Sequence of chain 5.A:
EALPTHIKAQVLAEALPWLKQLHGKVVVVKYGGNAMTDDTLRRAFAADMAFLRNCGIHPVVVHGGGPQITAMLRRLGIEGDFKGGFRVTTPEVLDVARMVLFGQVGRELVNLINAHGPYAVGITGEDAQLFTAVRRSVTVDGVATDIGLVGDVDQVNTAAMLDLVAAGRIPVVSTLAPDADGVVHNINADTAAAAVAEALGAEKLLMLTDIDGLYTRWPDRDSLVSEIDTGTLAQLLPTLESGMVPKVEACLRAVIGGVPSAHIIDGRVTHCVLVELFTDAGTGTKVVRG

Sequence of chain 2.A:
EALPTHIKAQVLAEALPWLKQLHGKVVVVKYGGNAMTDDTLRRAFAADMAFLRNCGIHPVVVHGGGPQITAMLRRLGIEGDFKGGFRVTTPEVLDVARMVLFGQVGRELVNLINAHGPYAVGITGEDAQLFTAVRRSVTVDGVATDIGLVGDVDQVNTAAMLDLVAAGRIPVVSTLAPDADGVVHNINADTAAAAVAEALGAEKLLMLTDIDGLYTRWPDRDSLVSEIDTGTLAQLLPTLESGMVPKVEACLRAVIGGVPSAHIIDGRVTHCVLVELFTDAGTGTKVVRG

A protein and the small-molecule ligand that binds it are described below.
Small molecule (SMILES): Oc1ccnc2cc(C(F)(F)F)ccc12

Binding-site contacts:
Ligand atom N05 contacts residue VAL128 of chain 5.A at 3.8 Å.
Ligand atom O01 contacts residue 97W1 of chain 5.B at 1.4 Å.
Ligand atom N05 contacts residue ILE130 of chain 5.A at 3.6 Å.
Ligand atom C07 contacts residue VAL128 of chain 5.A at 3.4 Å (hydrophobic).
Ligand atom F15 contacts residue VAL128 of chain 5.A at 3.4 Å.
Ligand atom C03 contacts residue VAL128 of chain 2.A at 3.8 Å (hydrophobic).
Ligand atom C12 contacts residue 97W1 of chain 5.B at 1.0 Å.
Ligand atom C03 contacts residue 97W1 of chain 5.B at 1.0 Å.
Ligand atom C02 contacts residue 97W1 of chain 5.B at 0.3 Å.
Ligand atom F15 contacts residue LEU137 of chain 2.A at 3.5 Å.
Ligand atom C07 contacts residue 97W1 of chain 5.B at 1.1 Å.
Ligand atom F14 contacts residue 97W1 of chain 5.B at 1.7 Å.
Ligand atom F13 contacts residue LEU137 of chain 2.A at 3.3 Å.
Ligand atom N05 contacts residue 97W1 of chain 5.B at 1.1 Å.
Ligand atom F13 contacts residue 97W1 of chain 5.B at 2.0 Å.
Ligand atom C06 contacts residue 97W1 of chain 5.B at 0.3 Å.
Ligand atom C04 contacts residue ILE130 of chain 5.A at 3.1 Å (hydrophobic).
Ligand atom C03 contacts residue ILE130 of chain 5.A at 4.0 Å (hydrophobic).
Ligand atom C06 contacts residue VAL128 of chain 2.A at 3.6 Å (hydrophobic).
Ligand atom C10 contacts residue LEU171 of chain 2.A at 3.4 Å (hydrophobic).
Ligand atom C09 contacts residue LEU171 of chain 5.A at 4.0 Å (hydrophobic).
Ligand atom C04 contacts residue VAL128 of chain 2.A at 3.1 Å (hydrophobic).
Ligand atom C09 contacts residue LEU171 of chain 2.A at 3.6 Å (hydrophobic).
Ligand atom C08 contacts residue 97W1 of chain 5.B at 0.3 Å.
Ligand atom F15 contacts residue ILE130 of chain 2.A at 3.9 Å.
Ligand atom C10 contacts residue 97W1 of chain 5.B at 0.2 Å.
Ligand atom C11 contacts residue 97W1 of chain 5.B at 1.3 Å.
Ligand atom F14 contacts residue ALA135 of chain 2.A at 3.6 Å.
Ligand atom C10 contacts residue LEU171 of chain 5.A at 3.5 Å (hydrophobic).
Ligand atom C04 contacts residue 97W1 of chain 5.B at 1.3 Å.
Ligand atom F14 contacts residue VAL128 of chain 5.A at 3.9 Å.
Ligand atom F13 contacts residue LEU171 of chain 2.A at 3.4 Å.
Ligand atom C11 contacts residue LEU171 of chain 5.A at 3.8 Å (hydrophobic).
Ligand atom F14 contacts residue ARG176 of chain 5.A at 3.4 Å.
Ligand atom C09 contacts residue 97W1 of chain 5.B at 1.2 Å.
Ligand atom F15 contacts residue ALA135 of chain 2.A at 3.8 Å.
Ligand atom C11 contacts residue LEU171 of chain 2.A at 3.8 Å (hydrophobic).
Ligand atom F15 contacts residue 97W1 of chain 5.B at 1.2 Å.
Ligand atom C06 contacts residue VAL128 of chain 5.A at 3.8 Å (hydrophobic).
Ligand atom N05 contacts residue VAL128 of chain 2.A at 3.0 Å.